The protein below binds the small molecule below.
Small molecule (SMILES): CCCCCCc1ccc(Oc2ccc(Oc3cccc(O)n3)cc2)c(O)c1

Sequence of chain 1.D:
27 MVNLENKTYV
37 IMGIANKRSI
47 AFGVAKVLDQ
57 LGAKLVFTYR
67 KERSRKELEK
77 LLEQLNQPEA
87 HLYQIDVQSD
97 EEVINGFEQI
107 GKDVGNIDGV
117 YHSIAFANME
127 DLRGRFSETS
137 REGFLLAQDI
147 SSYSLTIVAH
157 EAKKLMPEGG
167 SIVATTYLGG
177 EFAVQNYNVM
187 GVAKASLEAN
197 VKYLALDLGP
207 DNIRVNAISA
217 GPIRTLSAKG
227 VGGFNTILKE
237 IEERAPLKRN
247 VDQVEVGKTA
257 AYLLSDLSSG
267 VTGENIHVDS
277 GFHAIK

Binding-site contacts:
Ligand atom CAP contacts residue TYR173 of chain 1.D at 3.7 Å (hydrophobic).
Ligand atom OAB contacts residue PHE122 of chain 1.D at 3.6 Å.
Ligand atom CAW contacts residue TYR183 of chain 1.D at 3.3 Å (hydrophobic).
Ligand atom CAM contacts residue NAP1 of chain 1.O at 3.5 Å.
Ligand atom OAU contacts residue NAP1 of chain 1.O at 3.1 Å (h-bond).
Ligand atom CAH contacts residue SER223 of chain 1.D at 3.6 Å.
Ligand atom NAS contacts residue ALA123 of chain 1.D at 2.6 Å (h-bond).
Ligand atom OAC contacts residue NAP1 of chain 1.O at 2.5 Å (h-bond).
Ligand atom NAS contacts residue PHE122 of chain 1.D at 3.5 Å.
Ligand atom OAC contacts residue TYR183 of chain 1.D at 2.5 Å (h-bond).
Ligand atom CAW contacts residue NAP1 of chain 1.O at 3.4 Å.
Ligand atom CBB contacts residue ALA123 of chain 1.D at 3.6 Å (hydrophobic).
Ligand atom CAA contacts residue GLN181 of chain 1.D at 3.4 Å.
Ligand atom OAB contacts residue MET125 of chain 1.D at 3.6 Å.
Ligand atom OAB contacts residue ALA123 of chain 1.D at 3.8 Å.
Ligand atom CAK contacts residue NAP1 of chain 1.O at 3.4 Å.
Ligand atom CAE contacts residue SER223 of chain 1.D at 3.5 Å.
Ligand atom CAH contacts residue ALA121 of chain 1.D at 3.5 Å (hydrophobic).
Ligand atom CAF contacts residue NAP1 of chain 1.O at 2.5 Å.
Ligand atom CAA contacts residue ILE233 of chain 1.D at 3.7 Å (hydrophobic).
Ligand atom CAN contacts residue VAL227 of chain 1.D at 3.8 Å (hydrophobic).
Ligand atom CAJ contacts residue ALA121 of chain 1.D at 3.8 Å (hydrophobic).
Ligand atom CBA contacts residue NAP1 of chain 1.O at 3.4 Å.
Ligand atom CAY contacts residue SER223 of chain 1.D at 3.6 Å.
Ligand atom OAT contacts residue ALA123 of chain 1.D at 3.1 Å (h-bond).
Ligand atom CAZ contacts residue ALA123 of chain 1.D at 3.3 Å (hydrophobic).
Ligand atom OAT contacts residue LEU128 of chain 1.D at 3.7 Å.
Ligand atom CAG contacts residue MET186 of chain 1.D at 3.8 Å (hydrophobic).
Ligand atom CBB contacts residue PHE122 of chain 1.D at 3.7 Å (hydrophobic).
Ligand atom CAV contacts residue NAP1 of chain 1.O at 2.9 Å.
Ligand atom CAI contacts residue VAL227 of chain 1.D at 3.8 Å (hydrophobic).
Ligand atom CAR contacts residue NAP1 of chain 1.O at 3.0 Å.
Ligand atom CAQ contacts residue PHE230 of chain 1.D at 3.5 Å (hydrophobic).
Ligand atom CAA contacts residue GLY228 of chain 1.D at 3.3 Å.
Ligand atom CAA contacts residue VAL227 of chain 1.D at 3.7 Å (hydrophobic).
Ligand atom CBB contacts residue MET125 of chain 1.D at 3.8 Å (hydrophobic).
Ligand atom CAJ contacts residue SER223 of chain 1.D at 3.2 Å.
Ligand atom CAM contacts residue TYR183 of chain 1.D at 3.3 Å (hydrophobic).
Ligand atom CAX contacts residue MET186 of chain 1.D at 3.6 Å (hydrophobic).
Ligand atom OAC contacts residue LYS190 of chain 1.D at 3.7 Å.